Binding-site contacts:
Ligand atom C04 contacts residue TYR212 of chain 1.C at 4.0 Å (hydrophobic).
Ligand atom C21 contacts residue TYR205 of chain 1.C at 4.1 Å (hydrophobic).
Ligand atom C09 contacts residue MET133 of chain 1.D at 4.0 Å (hydrophobic).
Ligand atom C09 contacts residue CYS208 of chain 1.C at 3.5 Å (hydrophobic).
Ligand atom C03 contacts residue TYR212 of chain 1.C at 4.0 Å (hydrophobic).
Ligand atom C02 contacts residue VAL125 of chain 1.D at 3.8 Å (hydrophobic).
Ligand atom C09 contacts residue CYS207 of chain 1.C at 4.0 Å (hydrophobic).
Ligand atom C22 contacts residue TRP72 of chain 1.D at 4.1 Å (hydrophobic).
Ligand atom C19 contacts residue TYR205 of chain 1.C at 3.7 Å (hydrophobic).
Ligand atom C06 contacts residue ILE135 of chain 1.D at 4.1 Å (hydrophobic).
Ligand atom C13 contacts residue MET133 of chain 1.D at 4.1 Å (hydrophobic).
Ligand atom C16 contacts residue TRP164 of chain 1.C at 2.9 Å (hydrophobic).
Ligand atom N05 contacts residue ILE135 of chain 1.D at 4.1 Å.
Ligand atom C06 contacts residue CYS207 of chain 1.C at 3.6 Å (hydrophobic).
Ligand atom C08 contacts residue CYS208 of chain 1.C at 3.9 Å (hydrophobic).
Ligand atom C18 contacts residue TYR212 of chain 1.C at 3.9 Å (hydrophobic).
Ligand atom C11 contacts residue MET133 of chain 1.D at 3.4 Å (hydrophobic).
Ligand atom C02 contacts residue TYR212 of chain 1.C at 4.0 Å (hydrophobic).
Ligand atom C21 contacts residue TRP72 of chain 1.D at 3.4 Å (hydrophobic).
Ligand atom C18 contacts residue TYR205 of chain 1.C at 3.9 Å (hydrophobic).
Ligand atom C08 contacts residue CYS207 of chain 1.C at 3.5 Å (hydrophobic).
Ligand atom C04 contacts residue ILE135 of chain 1.D at 4.0 Å (hydrophobic).
Ligand atom C10 contacts residue MET133 of chain 1.D at 3.8 Å (hydrophobic).
Ligand atom C22 contacts residue TRP164 of chain 1.C at 3.6 Å (hydrophobic).
Ligand atom N17 contacts residue TRP164 of chain 1.C at 3.0 Å (h-bond).
Ligand atom C03 contacts residue CYS208 of chain 1.C at 3.5 Å (hydrophobic).
Ligand atom C18 contacts residue TYR110 of chain 1.C at 3.4 Å (hydrophobic).
Ligand atom C12 contacts residue CYS207 of chain 1.C at 3.7 Å (hydrophobic).
Ligand atom N17 contacts residue TYR110 of chain 1.C at 3.4 Å (h-bond).
Ligand atom O07 contacts residue ILE135 of chain 1.D at 4.1 Å.
Ligand atom N05 contacts residue CYS207 of chain 1.C at 4.0 Å.
Ligand atom O07 contacts residue ARG74 of chain 1.D at 3.5 Å.
Ligand atom C13 contacts residue ARG74 of chain 1.D at 3.8 Å.
Ligand atom C10 contacts residue CYS208 of chain 1.C at 3.9 Å (hydrophobic).
Ligand atom O07 contacts residue CYS207 of chain 1.C at 3.9 Å.
Ligand atom C20 contacts residue CYS207 of chain 1.C at 4.1 Å (hydrophobic).
Ligand atom C13 contacts residue CYS207 of chain 1.C at 3.3 Å (hydrophobic).
Ligand atom C12 contacts residue MET133 of chain 1.D at 3.6 Å (hydrophobic).
Ligand atom C22 contacts residue TYR110 of chain 1.C at 3.8 Å (hydrophobic).
Ligand atom C18 contacts residue TRP164 of chain 1.C at 3.7 Å (hydrophobic).

Sequence of chain 1.D:
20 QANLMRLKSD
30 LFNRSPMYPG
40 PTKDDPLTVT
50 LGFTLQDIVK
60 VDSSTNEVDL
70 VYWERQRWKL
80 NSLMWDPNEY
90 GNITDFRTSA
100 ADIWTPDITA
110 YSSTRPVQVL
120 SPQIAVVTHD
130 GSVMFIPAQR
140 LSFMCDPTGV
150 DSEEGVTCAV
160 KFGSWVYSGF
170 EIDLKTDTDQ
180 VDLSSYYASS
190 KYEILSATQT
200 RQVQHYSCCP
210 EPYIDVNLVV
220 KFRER

Sequence of chain 1.C:
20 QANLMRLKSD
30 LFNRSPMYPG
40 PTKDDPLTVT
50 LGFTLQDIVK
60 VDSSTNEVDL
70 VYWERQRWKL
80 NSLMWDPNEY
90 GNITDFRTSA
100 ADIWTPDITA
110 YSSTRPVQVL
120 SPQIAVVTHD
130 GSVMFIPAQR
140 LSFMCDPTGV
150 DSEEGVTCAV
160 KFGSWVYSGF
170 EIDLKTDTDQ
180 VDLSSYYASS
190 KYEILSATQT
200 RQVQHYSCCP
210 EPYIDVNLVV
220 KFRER

The small molecule below binds the protein below.
Small molecule (SMILES): O=C1c2cccc3c2[C@@H](CCC3)CN1[C@@H]1CN2CCC1CC2